Binding-site contacts:
Ligand atom O14 contacts residue CYS236 of chain 1.F at 3.4 Å.
Ligand atom C8 contacts residue ASP166 of chain 1.F at 3.5 Å.
Ligand atom O5 contacts residue ASP166 of chain 1.F at 4.0 Å.
Ligand atom N2 contacts residue PHE272 of chain 1.F at 3.1 Å (h-bond).
Ligand atom C14 contacts residue ASP168 of chain 1.F at 3.7 Å.
Ligand atom N3 contacts residue ASP166 of chain 1.F at 2.9 Å (salt-bridge).
Ligand atom N4 contacts residue ASP168 of chain 1.F at 4.1 Å.
Ligand atom O8 contacts residue ASP199 of chain 1.F at 4.1 Å.
Ligand atom C7 contacts residue ASP168 of chain 1.F at 3.7 Å.
Ligand atom C12 contacts residue GLU270 of chain 1.F at 3.4 Å.
Ligand atom C9 contacts residue ASP166 of chain 1.F at 3.9 Å.
Ligand atom O8 contacts residue PHE272 of chain 1.F at 3.7 Å.
Ligand atom C7 contacts residue ASP166 of chain 1.F at 3.6 Å.
Ligand atom C12 contacts residue ASP269 of chain 1.F at 3.6 Å.
Ligand atom O13 contacts residue ASP168 of chain 1.F at 3.0 Å (salt-bridge).
Ligand atom C15 contacts residue ASP168 of chain 1.F at 3.6 Å.
Ligand atom O7 contacts residue ASP199 of chain 1.F at 2.5 Å (salt-bridge).
Ligand atom O14 contacts residue ASN235 of chain 1.F at 3.5 Å (h-bond).
Ligand atom C7 contacts residue GLU270 of chain 1.F at 3.5 Å.
Ligand atom N3 contacts residue ASP168 of chain 1.F at 2.9 Å (salt-bridge).
Ligand atom C3 contacts residue ASP199 of chain 1.F at 3.4 Å.
Ligand atom O14 contacts residue GLU239 of chain 1.F at 3.7 Å.
Ligand atom N3 contacts residue GLU270 of chain 1.F at 2.7 Å (salt-bridge).
Ligand atom C11 contacts residue ASP269 of chain 1.F at 3.2 Å.
Ligand atom O11 contacts residue ASP166 of chain 1.F at 4.0 Å.
Ligand atom C5 contacts residue PHE272 of chain 1.F at 3.6 Å (hydrophobic).
Ligand atom O13 contacts residue PHE167 of chain 1.F at 3.8 Å.
Ligand atom C18 contacts residue CYS236 of chain 1.F at 4.0 Å (hydrophobic).
Ligand atom N4 contacts residue GLU239 of chain 1.F at 3.6 Å (salt-bridge).
Ligand atom O10 contacts residue ASP166 of chain 1.F at 3.9 Å.
Ligand atom N2 contacts residue ASP269 of chain 1.F at 2.8 Å (salt-bridge).
Ligand atom C15 contacts residue ASN235 of chain 1.F at 3.6 Å.
Ligand atom O11 contacts residue ASP168 of chain 1.F at 3.4 Å (salt-bridge).
Ligand atom C10 contacts residue ASP166 of chain 1.F at 3.4 Å.
Ligand atom O11 contacts residue ASN235 of chain 1.F at 4.0 Å.
Ligand atom N1 contacts residue PHE272 of chain 1.F at 2.8 Å (h-bond).
Ligand atom C12 contacts residue ASP166 of chain 1.F at 3.9 Å.
Ligand atom C16 contacts residue GLU239 of chain 1.F at 3.7 Å.
Ligand atom N3 contacts residue PHE167 of chain 1.F at 3.7 Å.
Ligand atom C6 contacts residue PHE272 of chain 1.F at 3.2 Å (hydrophobic).

Sequence of chain 1.F:
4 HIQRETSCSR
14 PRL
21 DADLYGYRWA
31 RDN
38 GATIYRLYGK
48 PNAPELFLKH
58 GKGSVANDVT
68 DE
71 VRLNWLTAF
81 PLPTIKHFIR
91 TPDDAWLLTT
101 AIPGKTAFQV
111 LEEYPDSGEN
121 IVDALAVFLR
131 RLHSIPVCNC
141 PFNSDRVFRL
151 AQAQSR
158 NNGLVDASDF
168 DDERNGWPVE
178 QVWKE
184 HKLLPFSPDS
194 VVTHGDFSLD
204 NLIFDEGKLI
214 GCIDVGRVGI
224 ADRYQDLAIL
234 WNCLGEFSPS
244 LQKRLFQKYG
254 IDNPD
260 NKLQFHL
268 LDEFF

A small-molecule ligand and the protein it binds are described below.
Small molecule (SMILES): NC[C@H]1O[C@H](O[C@H]2[C@H](O)[C@@H](O[C@H]3O[C@H](CO)[C@@H](O)[C@H](N)[C@H]3O)[C@H](N)C[C@@H]2N)[C@H](O)[C@@H](O)[C@@H]1O